This protein binds this small molecule.
Small molecule (SMILES): CC(=O)N[C@H]1[C@H](O[C@H]2[C@H](O)[C@@H](NC(C)=O)CO[C@@H]2CO[C@H]2O[C@@H](C)[C@@H](O)[C@@H](O)[C@@H]2O)O[C@H](CO)[C@@H](O)[C@@H]1O

Sequence of chain 1.A:
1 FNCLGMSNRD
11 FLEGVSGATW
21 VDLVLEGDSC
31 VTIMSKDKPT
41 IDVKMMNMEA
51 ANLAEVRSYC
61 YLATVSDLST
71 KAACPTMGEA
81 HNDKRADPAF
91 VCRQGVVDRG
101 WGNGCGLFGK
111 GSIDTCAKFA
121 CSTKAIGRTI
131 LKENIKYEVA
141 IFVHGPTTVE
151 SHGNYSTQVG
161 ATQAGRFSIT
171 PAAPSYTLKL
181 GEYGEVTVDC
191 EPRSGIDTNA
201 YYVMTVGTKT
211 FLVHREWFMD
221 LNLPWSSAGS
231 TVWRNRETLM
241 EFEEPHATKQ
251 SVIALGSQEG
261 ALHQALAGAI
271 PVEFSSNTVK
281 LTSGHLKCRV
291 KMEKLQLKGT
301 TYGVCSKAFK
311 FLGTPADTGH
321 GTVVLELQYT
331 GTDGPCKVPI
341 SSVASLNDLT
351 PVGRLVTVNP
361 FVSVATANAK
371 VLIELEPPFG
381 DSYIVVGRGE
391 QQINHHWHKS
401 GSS

Binding-site contacts:
Ligand atom C2 contacts residue ASN154 of chain 1.A at 2.6 Å.
Ligand atom C1 contacts residue ASN154 of chain 1.A at 1.5 Å.
Ligand atom C4 contacts residue ASN154 of chain 1.A at 4.4 Å.
Ligand atom O5 contacts residue ASN154 of chain 1.A at 2.5 Å (h-bond).
Ligand atom O5 contacts residue GLU150 of chain 1.A at 4.1 Å.
Ligand atom C1 contacts residue THR157 of chain 1.A at 3.6 Å.
Ligand atom C5 contacts residue GLU150 of chain 1.A at 4.0 Å.
Ligand atom C7 contacts residue ASN154 of chain 1.A at 3.7 Å.
Ligand atom O5 contacts residue THR157 of chain 1.A at 3.5 Å (h-bond).
Ligand atom C5 contacts residue ASN154 of chain 1.A at 3.7 Å.
Ligand atom C3 contacts residue ASN154 of chain 1.A at 3.9 Å.
Ligand atom C8 contacts residue ASN154 of chain 1.A at 3.6 Å.
Ligand atom O3 contacts residue ASN154 of chain 1.A at 4.5 Å.
Ligand atom C4 contacts residue GLU150 of chain 1.A at 4.1 Å.
Ligand atom O4 contacts residue GLU150 of chain 1.A at 3.1 Å (salt-bridge).
Ligand atom N2 contacts residue ASN154 of chain 1.A at 2.8 Å (h-bond).
Ligand atom C6 contacts residue GLU150 of chain 1.A at 3.4 Å.
Ligand atom C1 contacts residue SER156 of chain 1.A at 4.1 Å.